The small molecule below binds the protein below.
Small molecule (SMILES): CC(=O)N[C@@H]1[C@@H](O)[C@H](O)[C@@H](CO)O[C@H]1O

Binding-site contacts:
Ligand atom C2 contacts residue ASN38 of chain 2.A at 2.6 Å.
Ligand atom C6 contacts residue THR318 of chain 2.A at 4.3 Å.
Ligand atom O6 contacts residue THR318 of chain 2.A at 4.1 Å.
Ligand atom N2 contacts residue ASN38 of chain 2.A at 3.1 Å (h-bond).
Ligand atom C7 contacts residue ASN38 of chain 2.A at 3.7 Å.
Ligand atom C5 contacts residue ASN38 of chain 2.A at 3.6 Å.
Ligand atom C4 contacts residue ASN38 of chain 2.A at 4.2 Å.
Ligand atom O6 contacts residue LEU381 of chain 2.A at 3.7 Å.
Ligand atom O7 contacts residue ASN38 of chain 2.A at 3.8 Å.
Ligand atom C1 contacts residue ASN38 of chain 2.A at 1.4 Å.
Ligand atom C3 contacts residue ASN38 of chain 2.A at 3.9 Å.
Ligand atom O5 contacts residue ASN38 of chain 2.A at 2.3 Å (h-bond).
Ligand atom C6 contacts residue LEU381 of chain 2.A at 4.2 Å (hydrophobic).
Ligand atom O5 contacts residue THR318 of chain 2.A at 3.4 Å (h-bond).
Ligand atom C1 contacts residue THR318 of chain 2.A at 4.0 Å.

Sequence of chain 2.A:
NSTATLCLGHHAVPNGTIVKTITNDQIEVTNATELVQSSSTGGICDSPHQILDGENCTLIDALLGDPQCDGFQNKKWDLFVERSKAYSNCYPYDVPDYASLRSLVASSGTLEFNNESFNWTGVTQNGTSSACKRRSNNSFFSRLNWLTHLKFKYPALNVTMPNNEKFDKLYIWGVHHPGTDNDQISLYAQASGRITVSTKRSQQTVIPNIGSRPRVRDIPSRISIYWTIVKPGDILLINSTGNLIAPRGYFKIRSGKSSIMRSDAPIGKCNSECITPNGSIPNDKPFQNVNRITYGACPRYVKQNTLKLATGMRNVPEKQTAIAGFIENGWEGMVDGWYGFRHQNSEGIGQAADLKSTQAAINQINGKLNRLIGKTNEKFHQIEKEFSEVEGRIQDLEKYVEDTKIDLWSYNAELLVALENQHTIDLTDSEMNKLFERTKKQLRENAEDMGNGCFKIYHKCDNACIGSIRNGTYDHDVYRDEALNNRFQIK